A small-molecule ligand and the protein it binds are described below.
Small molecule (SMILES): CC(=O)N[C@@H]1[C@@H](O)[C@H](O)[C@@H](CO)O[C@H]1O

Binding-site contacts:
Ligand atom O6 contacts residue THR236 of chain 1.A at 4.4 Å.
Ligand atom C7 contacts residue ASN234 of chain 1.A at 3.1 Å.
Ligand atom C8 contacts residue ASN234 of chain 1.A at 4.3 Å.
Ligand atom C2 contacts residue ASN234 of chain 1.A at 3.2 Å.
Ligand atom N2 contacts residue ASN234 of chain 1.A at 3.5 Å (h-bond).
Ligand atom O5 contacts residue ASN234 of chain 1.A at 3.6 Å.
Ligand atom O7 contacts residue ASN234 of chain 1.A at 2.3 Å (h-bond).
Ligand atom O5 contacts residue THR236 of chain 1.A at 4.3 Å.
Ligand atom C1 contacts residue ASN234 of chain 1.A at 3.0 Å.

Sequence of chain 1.A:
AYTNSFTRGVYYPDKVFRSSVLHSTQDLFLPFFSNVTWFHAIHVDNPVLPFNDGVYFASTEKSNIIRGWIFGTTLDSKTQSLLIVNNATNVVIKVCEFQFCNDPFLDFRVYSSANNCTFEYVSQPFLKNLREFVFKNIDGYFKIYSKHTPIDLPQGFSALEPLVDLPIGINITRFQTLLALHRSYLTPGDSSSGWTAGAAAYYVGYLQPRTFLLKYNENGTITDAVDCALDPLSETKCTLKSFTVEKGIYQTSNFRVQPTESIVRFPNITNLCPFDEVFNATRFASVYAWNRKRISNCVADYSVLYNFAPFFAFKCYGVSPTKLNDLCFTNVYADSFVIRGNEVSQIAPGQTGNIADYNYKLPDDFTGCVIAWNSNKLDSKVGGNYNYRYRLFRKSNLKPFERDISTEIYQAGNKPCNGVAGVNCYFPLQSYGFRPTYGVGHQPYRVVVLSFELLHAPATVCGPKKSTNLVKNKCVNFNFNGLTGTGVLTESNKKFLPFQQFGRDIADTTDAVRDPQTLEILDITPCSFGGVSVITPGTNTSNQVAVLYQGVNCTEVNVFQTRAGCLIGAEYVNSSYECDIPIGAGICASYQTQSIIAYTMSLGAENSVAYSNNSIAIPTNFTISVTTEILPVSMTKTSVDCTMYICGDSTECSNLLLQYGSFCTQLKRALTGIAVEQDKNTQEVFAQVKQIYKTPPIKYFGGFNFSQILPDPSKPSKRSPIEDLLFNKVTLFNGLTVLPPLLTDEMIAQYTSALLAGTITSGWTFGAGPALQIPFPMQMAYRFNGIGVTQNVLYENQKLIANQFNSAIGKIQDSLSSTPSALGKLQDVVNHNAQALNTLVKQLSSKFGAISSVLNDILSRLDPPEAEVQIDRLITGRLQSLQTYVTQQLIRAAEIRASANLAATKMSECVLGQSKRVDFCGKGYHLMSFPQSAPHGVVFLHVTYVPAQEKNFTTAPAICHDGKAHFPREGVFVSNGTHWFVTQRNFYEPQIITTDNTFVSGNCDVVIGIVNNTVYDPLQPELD